Sequence of chain 1.A:
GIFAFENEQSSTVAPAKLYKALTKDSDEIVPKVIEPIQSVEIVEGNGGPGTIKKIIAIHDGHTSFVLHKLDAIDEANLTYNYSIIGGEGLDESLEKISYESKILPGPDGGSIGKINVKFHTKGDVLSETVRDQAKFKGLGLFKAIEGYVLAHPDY

A protein and the small-molecule ligand that binds it are described below.
Small molecule (SMILES): C/C(=C\CNc1ncnc2[nH]cnc12)CO

Binding-site contacts:
Ligand atom N7 contacts residue ILE84 of chain 1.A at 4.0 Å.
Ligand atom O16 contacts residue HIS68 of chain 1.A at 3.6 Å.
Ligand atom N10 contacts residue LEU141 of chain 1.A at 3.6 Å.
Ligand atom C11 contacts residue LEU141 of chain 1.A at 4.0 Å (hydrophobic).
Ligand atom C14 contacts residue VAL40 of chain 1.A at 4.1 Å (hydrophobic).
Ligand atom C4 contacts residue LEU141 of chain 1.A at 3.7 Å (hydrophobic).
Ligand atom C4 contacts residue ILE84 of chain 1.A at 3.8 Å (hydrophobic).
Ligand atom C15 contacts residue SER26 of chain 1.A at 2.9 Å.
Ligand atom O16 contacts residue TYR80 of chain 1.A at 4.1 Å.
Ligand atom O16 contacts residue LYS53 of chain 1.A at 3.2 Å (salt-bridge).
Ligand atom C8 contacts residue TYR99 of chain 1.A at 3.3 Å (hydrophobic).
Ligand atom C2 contacts residue VAL66 of chain 1.A at 3.9 Å (hydrophobic).
Ligand atom C5 contacts residue LEU141 of chain 1.A at 3.3 Å (hydrophobic).
Ligand atom N7 contacts residue TYR99 of chain 1.A at 3.5 Å (h-bond).
Ligand atom C2 contacts residue ILE55 of chain 1.A at 3.9 Å (hydrophobic).
Ligand atom C11 contacts residue ILE55 of chain 1.A at 4.0 Å (hydrophobic).
Ligand atom C15 contacts residue ASP27 of chain 1.A at 3.3 Å.
Ligand atom N1 contacts residue ILE55 of chain 1.A at 3.3 Å.
Ligand atom C8 contacts residue GLY138 of chain 1.A at 3.8 Å.
Ligand atom C14 contacts residue ILE55 of chain 1.A at 4.1 Å (hydrophobic).
Ligand atom C13 contacts residue ASP27 of chain 1.A at 3.8 Å.
Ligand atom C14 contacts residue LYS53 of chain 1.A at 3.6 Å.
Ligand atom C5 contacts residue ILE84 of chain 1.A at 4.0 Å (hydrophobic).
Ligand atom C13 contacts residue ILE55 of chain 1.A at 4.0 Å (hydrophobic).
Ligand atom C13 contacts residue SER26 of chain 1.A at 3.8 Å.
Ligand atom C2 contacts residue ILE84 of chain 1.A at 4.0 Å (hydrophobic).
Ligand atom N7 contacts residue GLY138 of chain 1.A at 4.2 Å.
Ligand atom C6 contacts residue LEU141 of chain 1.A at 3.2 Å (hydrophobic).
Ligand atom C15 contacts residue VAL30 of chain 1.A at 3.8 Å (hydrophobic).
Ligand atom C14 contacts residue HIS68 of chain 1.A at 4.1 Å.
Ligand atom N9 contacts residue LEU141 of chain 1.A at 3.9 Å.
Ligand atom N3 contacts residue ILE84 of chain 1.A at 3.8 Å.
Ligand atom C2 contacts residue LEU141 of chain 1.A at 3.9 Å (hydrophobic).
Ligand atom C12 contacts residue HIS68 of chain 1.A at 3.8 Å.
Ligand atom N3 contacts residue LEU141 of chain 1.A at 4.0 Å.
Ligand atom N1 contacts residue LEU141 of chain 1.A at 3.5 Å.
Ligand atom O16 contacts residue ASP27 of chain 1.A at 3.0 Å (salt-bridge).
Ligand atom N9 contacts residue TYR82 of chain 1.A at 3.9 Å.
Ligand atom C12 contacts residue ILE55 of chain 1.A at 3.5 Å (hydrophobic).
Ligand atom C14 contacts residue ASP27 of chain 1.A at 3.1 Å.